A protein and the small-molecule ligand that binds it are described below.
Small molecule (SMILES): O=c1[nH]c(=O)n(COCCO)cc1[Se]c1ccccc1

Sequence of chain 1.C:
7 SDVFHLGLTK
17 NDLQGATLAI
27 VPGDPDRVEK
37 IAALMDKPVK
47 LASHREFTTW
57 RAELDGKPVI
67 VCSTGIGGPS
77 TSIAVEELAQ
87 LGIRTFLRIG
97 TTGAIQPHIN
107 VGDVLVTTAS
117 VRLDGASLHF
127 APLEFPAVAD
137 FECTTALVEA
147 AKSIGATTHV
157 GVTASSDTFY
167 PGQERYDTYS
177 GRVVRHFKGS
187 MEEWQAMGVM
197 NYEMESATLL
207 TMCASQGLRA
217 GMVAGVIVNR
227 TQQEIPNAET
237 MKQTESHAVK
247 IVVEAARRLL

Binding-site contacts:
Ligand atom CAG contacts residue PHE165 of chain 1.D at 3.9 Å (hydrophobic).
Ligand atom OAA contacts residue GLY99 of chain 1.D at 3.6 Å.
Ligand atom CAS contacts residue PHE165 of chain 1.D at 3.8 Å (hydrophobic).
Ligand atom CAL contacts residue PO41 of chain 1.O at 3.8 Å.
Ligand atom CAR contacts residue GLY99 of chain 1.D at 3.6 Å.
Ligand atom OAA contacts residue GLN169 of chain 1.D at 3.6 Å (h-bond).
Ligand atom CAJ contacts residue HIS11 of chain 1.C at 3.4 Å.
Ligand atom SE contacts residue GLY99 of chain 1.D at 3.8 Å.
Ligand atom OAA contacts residue ARG171 of chain 1.D at 2.8 Å (salt-bridge).
Ligand atom CAL contacts residue THR97 of chain 1.D at 3.3 Å.
Ligand atom OAN contacts residue PO41 of chain 1.O at 3.5 Å (h-bond).
Ligand atom CAK contacts residue MET200 of chain 1.D at 3.9 Å (hydrophobic).
Ligand atom NAM contacts residue PHE165 of chain 1.D at 3.6 Å.
Ligand atom CAE contacts residue PHE165 of chain 1.D at 3.7 Å (hydrophobic).
Ligand atom CAH contacts residue VAL224 of chain 1.D at 3.8 Å (hydrophobic).
Ligand atom CAR contacts residue GLN169 of chain 1.D at 3.6 Å.
Ligand atom CAQ contacts residue GLY99 of chain 1.D at 3.5 Å.
Ligand atom SE contacts residue ILE223 of chain 1.D at 3.7 Å.
Ligand atom CAD contacts residue PHE165 of chain 1.D at 3.7 Å (hydrophobic).
Ligand atom SE contacts residue THR98 of chain 1.D at 3.6 Å.
Ligand atom CAH contacts residue ARG171 of chain 1.D at 3.6 Å.
Ligand atom OAC contacts residue PHE165 of chain 1.D at 3.9 Å.
Ligand atom CAQ contacts residue THR98 of chain 1.D at 3.6 Å.
Ligand atom CAJ contacts residue ILE72 of chain 1.D at 3.9 Å (hydrophobic).
Ligand atom CAD contacts residue PHE10 of chain 1.C at 3.7 Å (hydrophobic).
Ligand atom NAT contacts residue THR97 of chain 1.D at 3.8 Å.
Ligand atom CAG contacts residue ILE223 of chain 1.D at 3.8 Å (hydrophobic).
Ligand atom OAB contacts residue GLN169 of chain 1.D at 2.8 Å (h-bond).
Ligand atom CAS contacts residue TYR198 of chain 1.D at 3.8 Å (hydrophobic).
Ligand atom OAB contacts residue MET200 of chain 1.D at 3.5 Å.
Ligand atom OAB contacts residue GLU199 of chain 1.D at 3.4 Å.
Ligand atom OAC contacts residue HIS11 of chain 1.C at 2.7 Å (h-bond).
Ligand atom NAM contacts residue TYR198 of chain 1.D at 3.9 Å.
Ligand atom SE contacts residue VAL224 of chain 1.D at 3.8 Å.
Ligand atom CAR contacts residue ARG171 of chain 1.D at 3.8 Å.
Ligand atom NAM contacts residue GLN169 of chain 1.D at 2.7 Å (h-bond).
Ligand atom OAN contacts residue THR97 of chain 1.D at 3.5 Å (h-bond).
Ligand atom CAI contacts residue THR98 of chain 1.D at 3.8 Å.
Ligand atom CAR contacts residue PHE165 of chain 1.D at 3.7 Å (hydrophobic).
Ligand atom CAS contacts residue GLN169 of chain 1.D at 3.5 Å.

Sequence of chain 1.D:
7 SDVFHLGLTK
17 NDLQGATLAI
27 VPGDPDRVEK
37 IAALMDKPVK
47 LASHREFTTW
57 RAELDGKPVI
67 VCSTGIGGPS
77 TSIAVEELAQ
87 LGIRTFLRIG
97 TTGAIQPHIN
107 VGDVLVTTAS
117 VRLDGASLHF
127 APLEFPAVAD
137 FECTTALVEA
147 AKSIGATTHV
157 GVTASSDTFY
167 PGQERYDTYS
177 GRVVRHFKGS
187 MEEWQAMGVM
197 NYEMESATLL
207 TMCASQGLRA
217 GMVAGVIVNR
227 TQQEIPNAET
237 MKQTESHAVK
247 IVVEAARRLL